This small molecule binds to this protein.
Small molecule (SMILES): CC(=O)N[C@H]1[C@H](O[C@H]2[C@H](O)[C@@H](NC(C)=O)CO[C@@H]2CO)O[C@H](CO)[C@@H](O)[C@@H]1O

Binding-site contacts:
Ligand atom C2 contacts residue ASN12 of chain 55.G at 3.3 Å.
Ligand atom C7 contacts residue ASN12 of chain 55.G at 3.9 Å.
Ligand atom N2 contacts residue ASN12 of chain 55.G at 3.8 Å.
Ligand atom C1 contacts residue ASN12 of chain 55.G at 2.2 Å.
Ligand atom C5 contacts residue ASN12 of chain 55.G at 4.1 Å.
Ligand atom O5 contacts residue ASN12 of chain 55.G at 2.7 Å (h-bond).
Ligand atom O7 contacts residue ASN12 of chain 55.G at 3.6 Å.

Sequence of chain 55.G:
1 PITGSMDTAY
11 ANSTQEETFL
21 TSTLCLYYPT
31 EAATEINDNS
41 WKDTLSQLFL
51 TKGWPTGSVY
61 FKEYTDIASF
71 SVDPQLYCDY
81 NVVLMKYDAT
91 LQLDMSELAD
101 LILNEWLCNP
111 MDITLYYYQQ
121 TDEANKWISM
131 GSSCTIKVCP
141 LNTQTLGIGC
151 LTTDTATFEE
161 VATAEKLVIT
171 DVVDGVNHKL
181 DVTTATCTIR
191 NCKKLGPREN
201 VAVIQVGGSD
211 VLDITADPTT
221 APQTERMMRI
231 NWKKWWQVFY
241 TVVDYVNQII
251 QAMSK